Sequence of chain 1.A:
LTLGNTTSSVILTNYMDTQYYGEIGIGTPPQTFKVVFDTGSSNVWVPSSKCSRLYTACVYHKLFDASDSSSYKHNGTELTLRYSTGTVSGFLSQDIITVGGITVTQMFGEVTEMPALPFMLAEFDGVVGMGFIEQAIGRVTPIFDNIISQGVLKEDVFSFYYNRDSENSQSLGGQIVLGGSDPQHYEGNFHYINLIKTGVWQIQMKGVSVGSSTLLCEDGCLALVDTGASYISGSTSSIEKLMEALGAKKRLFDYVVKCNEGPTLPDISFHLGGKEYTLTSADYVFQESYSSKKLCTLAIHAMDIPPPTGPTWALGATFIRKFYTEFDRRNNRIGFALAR

The protein below binds the small molecule below.
Small molecule (SMILES): CC(=O)N[C@@H]1[C@@H](O)[C@H](O)[C@@H](CO)O[C@H]1O

Binding-site contacts:
Ligand atom O5 contacts residue ASN75 of chain 1.A at 2.4 Å (h-bond).
Ligand atom C8 contacts residue ASN75 of chain 1.A at 3.5 Å.
Ligand atom N2 contacts residue ASN75 of chain 1.A at 3.0 Å (h-bond).
Ligand atom C3 contacts residue ASN75 of chain 1.A at 3.9 Å.
Ligand atom C1 contacts residue ASN75 of chain 1.A at 1.4 Å.
Ligand atom O7 contacts residue HIS74 of chain 1.A at 4.1 Å.
Ligand atom C7 contacts residue ASN75 of chain 1.A at 3.4 Å.
Ligand atom O7 contacts residue ASN75 of chain 1.A at 3.3 Å (h-bond).
Ligand atom C4 contacts residue ASN75 of chain 1.A at 4.3 Å.
Ligand atom O5 contacts residue MET107 of chain 1.A at 4.4 Å.
Ligand atom C5 contacts residue ASN75 of chain 1.A at 3.7 Å.
Ligand atom C2 contacts residue ASN75 of chain 1.A at 2.5 Å.